Binding-site contacts:
Ligand atom CZ contacts residue SER386 of chain 1.A at 3.2 Å.
Ligand atom CA contacts residue GLU277 of chain 1.A at 3.4 Å.
Ligand atom NE contacts residue GLN142 of chain 1.A at 3.6 Å.
Ligand atom C contacts residue HIS301 of chain 1.A at 3.5 Å.
Ligand atom N contacts residue GLN302 of chain 1.A at 3.7 Å.
Ligand atom NH1 contacts residue GLN142 of chain 1.A at 2.7 Å (h-bond).
Ligand atom CA contacts residue GLY275 of chain 1.A at 3.4 Å.
Ligand atom O contacts residue GLU324 of chain 1.A at 3.3 Å (salt-bridge).
Ligand atom CZ contacts residue TYR384 of chain 1.A at 3.3 Å (hydrophobic).
Ligand atom CA contacts residue TYR384 of chain 1.A at 3.6 Å (hydrophobic).
Ligand atom C contacts residue ZN1 of chain 1.C at 2.9 Å.
Ligand atom N contacts residue GLY275 of chain 1.A at 3.1 Å (h-bond).
Ligand atom NH2 contacts residue TYR384 of chain 1.A at 3.0 Å.
Ligand atom N contacts residue HIS305 of chain 1.A at 3.4 Å (h-bond).
Ligand atom CD contacts residue GLN142 of chain 1.A at 2.8 Å.
Ligand atom NE contacts residue SER386 of chain 1.A at 3.4 Å (h-bond).
Ligand atom CG contacts residue GLN142 of chain 1.A at 3.1 Å.
Ligand atom O contacts residue ZN1 of chain 1.C at 2.5 Å.
Ligand atom N contacts residue GLU277 of chain 1.A at 2.9 Å (salt-bridge).
Ligand atom O contacts residue GLY274 of chain 1.A at 2.9 Å (h-bond).
Ligand atom N contacts residue ZN1 of chain 1.C at 2.3 Å.
Ligand atom O contacts residue HIS301 of chain 1.A at 3.2 Å (h-bond).
Ligand atom O contacts residue TYR273 of chain 1.A at 3.5 Å.
Ligand atom CD contacts residue SER386 of chain 1.A at 3.3 Å.
Ligand atom CA contacts residue ZN1 of chain 1.C at 3.0 Å.
Ligand atom O contacts residue ARG569 of chain 1.A at 3.0 Å (salt-bridge).
Ligand atom NE contacts residue TYR273 of chain 1.A at 2.9 Å.
Ligand atom N contacts residue GLU324 of chain 1.A at 2.7 Å (salt-bridge).
Ligand atom CB contacts residue GLN142 of chain 1.A at 3.6 Å.
Ligand atom CZ contacts residue GLN142 of chain 1.A at 3.6 Å.
Ligand atom O contacts residue GLY275 of chain 1.A at 3.7 Å.
Ligand atom CB contacts residue GLY275 of chain 1.A at 3.3 Å.
Ligand atom CG contacts residue TYR384 of chain 1.A at 3.2 Å (hydrophobic).
Ligand atom NH1 contacts residue SER386 of chain 1.A at 2.9 Å (h-bond).
Ligand atom CZ contacts residue TYR273 of chain 1.A at 3.6 Å (hydrophobic).
Ligand atom N contacts residue TYR384 of chain 1.A at 3.6 Å (h-bond).
Ligand atom CB contacts residue GLN302 of chain 1.A at 3.5 Å.
Ligand atom O contacts residue TYR389 of chain 1.A at 2.8 Å (h-bond).
Ligand atom NH2 contacts residue TYR273 of chain 1.A at 3.4 Å (h-bond).
Ligand atom CB contacts residue MET276 of chain 1.A at 3.7 Å (hydrophobic).

A protein and the small-molecule ligand that binds it are described below.
Small molecule (SMILES): C[C@H](NC(=O)[C@@H](N)CCCN=C(N)N)C(=O)N[C@H](C=O)CCCN=C(N)N

Sequence of chain 1.A:
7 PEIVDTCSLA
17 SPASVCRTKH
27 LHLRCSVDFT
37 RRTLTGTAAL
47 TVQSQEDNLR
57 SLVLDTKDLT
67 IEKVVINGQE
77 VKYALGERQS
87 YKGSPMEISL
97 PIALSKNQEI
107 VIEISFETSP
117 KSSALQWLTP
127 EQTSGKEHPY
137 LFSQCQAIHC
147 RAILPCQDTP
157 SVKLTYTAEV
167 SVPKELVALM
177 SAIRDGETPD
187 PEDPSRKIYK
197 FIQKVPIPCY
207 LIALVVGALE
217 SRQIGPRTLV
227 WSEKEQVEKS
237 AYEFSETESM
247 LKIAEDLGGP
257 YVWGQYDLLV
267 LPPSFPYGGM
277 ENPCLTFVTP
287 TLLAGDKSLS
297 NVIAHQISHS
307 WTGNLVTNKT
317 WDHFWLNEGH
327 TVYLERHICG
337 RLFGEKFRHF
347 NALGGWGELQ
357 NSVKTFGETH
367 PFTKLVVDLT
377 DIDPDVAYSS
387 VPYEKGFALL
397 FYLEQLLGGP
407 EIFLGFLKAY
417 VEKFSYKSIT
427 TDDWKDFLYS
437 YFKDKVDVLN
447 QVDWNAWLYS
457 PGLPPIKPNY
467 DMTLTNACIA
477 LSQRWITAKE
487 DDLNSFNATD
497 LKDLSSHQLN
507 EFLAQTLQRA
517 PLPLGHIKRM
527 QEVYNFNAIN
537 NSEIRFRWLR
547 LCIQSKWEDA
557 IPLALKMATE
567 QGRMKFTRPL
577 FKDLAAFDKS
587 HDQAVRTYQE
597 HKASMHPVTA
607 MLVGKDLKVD